This protein binds this small molecule.
Small molecule (SMILES): CO[C@H]1O[C@H](CO)[C@@H](O)[C@H](O)[C@@H]1S[C@H]1O[C@H](CO)[C@@H](O)[C@H](O)[C@@H]1O

Sequence of chain 1.A:
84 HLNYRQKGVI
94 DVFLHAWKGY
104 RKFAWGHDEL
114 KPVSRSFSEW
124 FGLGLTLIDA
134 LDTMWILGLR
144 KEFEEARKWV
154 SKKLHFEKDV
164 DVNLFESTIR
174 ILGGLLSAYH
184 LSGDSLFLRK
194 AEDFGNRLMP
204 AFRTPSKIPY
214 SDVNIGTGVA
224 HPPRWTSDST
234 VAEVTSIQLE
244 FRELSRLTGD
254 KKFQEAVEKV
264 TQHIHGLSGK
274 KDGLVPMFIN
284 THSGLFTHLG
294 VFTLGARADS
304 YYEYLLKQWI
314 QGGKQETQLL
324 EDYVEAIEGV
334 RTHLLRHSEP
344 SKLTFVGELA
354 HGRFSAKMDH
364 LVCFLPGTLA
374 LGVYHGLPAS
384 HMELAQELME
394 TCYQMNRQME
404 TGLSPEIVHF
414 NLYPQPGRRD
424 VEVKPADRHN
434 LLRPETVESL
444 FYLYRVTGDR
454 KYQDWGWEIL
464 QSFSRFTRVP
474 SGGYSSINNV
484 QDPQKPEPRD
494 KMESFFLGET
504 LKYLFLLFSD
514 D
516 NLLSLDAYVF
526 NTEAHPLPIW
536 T

Binding-site contacts:
Ligand atom C2 contacts residue CA1 of chain 1.C at 3.4 Å.
Ligand atom O4 contacts residue ARG300 of chain 1.A at 2.9 Å (salt-bridge).
Ligand atom C3 contacts residue ASP302 of chain 1.A at 3.4 Å.
Ligand atom C6 contacts residue PHE498 of chain 1.A at 3.7 Å (hydrophobic).
Ligand atom O2 contacts residue THR527 of chain 1.A at 2.9 Å (h-bond).
Ligand atom C4 contacts residue GLU528 of chain 1.A at 3.1 Å.
Ligand atom C6 contacts residue GLU502 of chain 1.A at 3.8 Å.
Ligand atom O6 contacts residue GLU438 of chain 1.A at 2.6 Å (salt-bridge).
Ligand atom O1 contacts residue ALA299 of chain 1.A at 3.7 Å.
Ligand atom O4 contacts residue GLU528 of chain 1.A at 2.8 Å (salt-bridge).
Ligand atom C4 contacts residue GLU502 of chain 1.A at 3.3 Å.
Ligand atom C6 contacts residue GLU236 of chain 1.A at 3.5 Å.
Ligand atom O4 contacts residue ALA235 of chain 1.A at 3.6 Å.
Ligand atom C6 contacts residue ARG436 of chain 1.A at 3.6 Å.
Ligand atom C5 contacts residue ARG436 of chain 1.A at 3.6 Å.
Ligand atom C3 contacts residue GLU502 of chain 1.A at 3.2 Å.
Ligand atom C6 contacts residue PRO437 of chain 1.A at 3.5 Å (hydrophobic).
Ligand atom O3 contacts residue CA1 of chain 1.C at 2.5 Å.
Ligand atom O5 contacts residue LEU364 of chain 1.A at 3.6 Å.
Ligand atom O3 contacts residue LEU364 of chain 1.A at 3.7 Å.
Ligand atom C4 contacts residue ASP302 of chain 1.A at 3.6 Å.
Ligand atom C3 contacts residue GLU528 of chain 1.A at 3.2 Å.
Ligand atom O6 contacts residue GLU236 of chain 1.A at 2.7 Å (salt-bridge).
Ligand atom O4 contacts residue ALA299 of chain 1.A at 3.8 Å.
Ligand atom O3 contacts residue GLU502 of chain 1.A at 2.6 Å (salt-bridge).
Ligand atom C3 contacts residue CA1 of chain 1.C at 3.4 Å.
Ligand atom O4 contacts residue PHE498 of chain 1.A at 3.7 Å.
Ligand atom O3 contacts residue ASP302 of chain 1.A at 2.5 Å (salt-bridge).
Ligand atom O4 contacts residue ASP302 of chain 1.A at 2.7 Å (salt-bridge).
Ligand atom O6 contacts residue ARG436 of chain 1.A at 2.7 Å (salt-bridge).
Ligand atom O5 contacts residue GLU438 of chain 1.A at 3.5 Å (salt-bridge).
Ligand atom O2 contacts residue CA1 of chain 1.C at 2.4 Å.
Ligand atom O3 contacts residue THR527 of chain 1.A at 2.9 Å (h-bond).
Ligand atom C6 contacts residue GLU438 of chain 1.A at 3.1 Å.
Ligand atom O1 contacts residue LEU364 of chain 1.A at 3.6 Å.
Ligand atom C3 contacts residue THR527 of chain 1.A at 3.3 Å.
Ligand atom O4 contacts residue ARG173 of chain 1.A at 3.5 Å (salt-bridge).
Ligand atom O6 contacts residue PRO437 of chain 1.A at 3.5 Å.
Ligand atom O5 contacts residue ARG436 of chain 1.A at 3.8 Å.
Ligand atom C4 contacts residue PHE498 of chain 1.A at 3.7 Å (hydrophobic).